Sequence of chain 1.C:
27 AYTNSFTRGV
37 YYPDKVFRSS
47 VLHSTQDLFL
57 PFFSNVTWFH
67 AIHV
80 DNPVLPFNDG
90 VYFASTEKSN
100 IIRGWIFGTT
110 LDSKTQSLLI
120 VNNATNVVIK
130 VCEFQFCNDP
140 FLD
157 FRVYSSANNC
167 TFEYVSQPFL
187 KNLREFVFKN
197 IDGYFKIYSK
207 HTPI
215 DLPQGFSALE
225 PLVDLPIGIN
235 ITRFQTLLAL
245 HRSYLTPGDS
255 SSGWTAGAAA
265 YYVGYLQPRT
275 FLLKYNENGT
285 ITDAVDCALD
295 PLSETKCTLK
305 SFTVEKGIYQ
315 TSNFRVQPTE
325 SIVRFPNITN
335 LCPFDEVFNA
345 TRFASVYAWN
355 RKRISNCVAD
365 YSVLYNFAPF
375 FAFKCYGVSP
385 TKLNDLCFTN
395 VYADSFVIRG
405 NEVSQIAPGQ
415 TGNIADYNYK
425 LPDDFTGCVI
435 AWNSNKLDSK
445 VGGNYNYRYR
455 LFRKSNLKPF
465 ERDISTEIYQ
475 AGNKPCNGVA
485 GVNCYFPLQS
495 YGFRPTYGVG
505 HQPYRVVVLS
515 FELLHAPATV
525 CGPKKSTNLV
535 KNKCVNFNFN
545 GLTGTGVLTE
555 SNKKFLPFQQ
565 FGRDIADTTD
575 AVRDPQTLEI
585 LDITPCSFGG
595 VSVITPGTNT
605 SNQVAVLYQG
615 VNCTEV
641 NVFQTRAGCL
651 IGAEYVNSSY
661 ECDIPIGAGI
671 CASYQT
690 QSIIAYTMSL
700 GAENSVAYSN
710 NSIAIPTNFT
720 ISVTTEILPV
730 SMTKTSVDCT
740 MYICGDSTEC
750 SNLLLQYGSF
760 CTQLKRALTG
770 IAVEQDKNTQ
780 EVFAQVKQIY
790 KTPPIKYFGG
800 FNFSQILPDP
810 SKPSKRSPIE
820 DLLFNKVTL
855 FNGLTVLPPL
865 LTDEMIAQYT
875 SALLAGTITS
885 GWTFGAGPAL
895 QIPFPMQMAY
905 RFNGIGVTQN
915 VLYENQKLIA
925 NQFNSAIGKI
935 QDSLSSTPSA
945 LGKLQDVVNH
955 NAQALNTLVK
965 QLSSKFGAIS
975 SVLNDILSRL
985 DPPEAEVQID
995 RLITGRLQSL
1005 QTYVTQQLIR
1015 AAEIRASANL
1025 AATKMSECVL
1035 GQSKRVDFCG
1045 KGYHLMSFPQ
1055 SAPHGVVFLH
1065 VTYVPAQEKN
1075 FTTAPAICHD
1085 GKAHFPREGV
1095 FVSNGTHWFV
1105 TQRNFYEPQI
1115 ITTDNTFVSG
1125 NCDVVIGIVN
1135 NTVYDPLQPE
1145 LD

Binding-site contacts:
Ligand atom C1 contacts residue ASN1134 of chain 1.C at 3.1 Å.
Ligand atom N2 contacts residue ASN1134 of chain 1.C at 3.4 Å (h-bond).
Ligand atom C2 contacts residue ASN1134 of chain 1.C at 3.5 Å.
Ligand atom C7 contacts residue ASN1134 of chain 1.C at 2.9 Å.
Ligand atom C8 contacts residue ASN1134 of chain 1.C at 3.9 Å.
Ligand atom O5 contacts residue ASN1134 of chain 1.C at 4.0 Å.
Ligand atom O7 contacts residue ASN1134 of chain 1.C at 2.3 Å (h-bond).

A protein and the small-molecule ligand that binds it are described below.
Small molecule (SMILES): CC(=O)N[C@@H]1[C@@H](O)[C@H](O)[C@@H](CO)O[C@H]1O